Binding-site contacts:
Ligand atom C4 contacts residue ASN99 of chain 1.C at 4.3 Å.
Ligand atom C2 contacts residue ASN99 of chain 1.C at 2.5 Å.
Ligand atom C7 contacts residue ASN99 of chain 1.C at 3.3 Å.
Ligand atom O5 contacts residue ASN99 of chain 1.C at 2.4 Å (h-bond).
Ligand atom O5 contacts residue LYS35 of chain 1.C at 4.0 Å.
Ligand atom C1 contacts residue ASN99 of chain 1.C at 1.4 Å.
Ligand atom O7 contacts residue ASN99 of chain 1.C at 4.4 Å.
Ligand atom C2 contacts residue THR101 of chain 1.C at 4.5 Å.
Ligand atom N2 contacts residue THR101 of chain 1.C at 4.2 Å.
Ligand atom C6 contacts residue LYS35 of chain 1.C at 4.5 Å.
Ligand atom C5 contacts residue ASN99 of chain 1.C at 3.7 Å.
Ligand atom C8 contacts residue ASN99 of chain 1.C at 3.5 Å.
Ligand atom O6 contacts residue LYS35 of chain 1.C at 4.4 Å.
Ligand atom C1 contacts residue THR101 of chain 1.C at 3.9 Å.
Ligand atom N2 contacts residue ASN99 of chain 1.C at 2.4 Å (h-bond).
Ligand atom C3 contacts residue ASN99 of chain 1.C at 3.8 Å.

Sequence of chain 1.C:
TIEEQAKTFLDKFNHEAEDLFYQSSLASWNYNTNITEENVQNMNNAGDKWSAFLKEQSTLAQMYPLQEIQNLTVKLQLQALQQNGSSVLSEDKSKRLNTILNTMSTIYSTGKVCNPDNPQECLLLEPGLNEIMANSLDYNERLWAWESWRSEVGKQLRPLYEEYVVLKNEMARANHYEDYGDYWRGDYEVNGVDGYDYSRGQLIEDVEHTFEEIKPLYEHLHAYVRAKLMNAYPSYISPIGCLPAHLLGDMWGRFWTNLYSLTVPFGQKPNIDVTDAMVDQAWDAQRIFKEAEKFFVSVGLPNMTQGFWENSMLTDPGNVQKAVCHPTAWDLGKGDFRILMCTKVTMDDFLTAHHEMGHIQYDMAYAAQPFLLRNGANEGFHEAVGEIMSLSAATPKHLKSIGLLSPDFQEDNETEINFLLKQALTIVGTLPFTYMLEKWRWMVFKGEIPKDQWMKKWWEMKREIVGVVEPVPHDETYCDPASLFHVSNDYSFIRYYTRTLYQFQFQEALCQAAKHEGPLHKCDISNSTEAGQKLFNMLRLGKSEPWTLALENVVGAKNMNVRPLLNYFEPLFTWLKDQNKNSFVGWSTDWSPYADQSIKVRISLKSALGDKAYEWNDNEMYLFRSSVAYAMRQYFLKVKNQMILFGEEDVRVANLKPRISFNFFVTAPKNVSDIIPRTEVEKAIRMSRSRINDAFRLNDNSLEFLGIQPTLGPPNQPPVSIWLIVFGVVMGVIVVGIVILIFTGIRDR

A protein and the small-molecule ligand that binds it are described below.
Small molecule (SMILES): CC(=O)N[C@H]1[C@H](O[C@H]2[C@H](O)[C@@H](NC(C)=O)CO[C@@H]2CO)O[C@H](CO)[C@@H](O)[C@@H]1O